The small molecule below binds the protein below.
Small molecule (SMILES): CC(=O)N[C@@H]1[C@@H](O)[C@H](O)[C@@H](CO)O[C@H]1O

Sequence of chain 1.A:
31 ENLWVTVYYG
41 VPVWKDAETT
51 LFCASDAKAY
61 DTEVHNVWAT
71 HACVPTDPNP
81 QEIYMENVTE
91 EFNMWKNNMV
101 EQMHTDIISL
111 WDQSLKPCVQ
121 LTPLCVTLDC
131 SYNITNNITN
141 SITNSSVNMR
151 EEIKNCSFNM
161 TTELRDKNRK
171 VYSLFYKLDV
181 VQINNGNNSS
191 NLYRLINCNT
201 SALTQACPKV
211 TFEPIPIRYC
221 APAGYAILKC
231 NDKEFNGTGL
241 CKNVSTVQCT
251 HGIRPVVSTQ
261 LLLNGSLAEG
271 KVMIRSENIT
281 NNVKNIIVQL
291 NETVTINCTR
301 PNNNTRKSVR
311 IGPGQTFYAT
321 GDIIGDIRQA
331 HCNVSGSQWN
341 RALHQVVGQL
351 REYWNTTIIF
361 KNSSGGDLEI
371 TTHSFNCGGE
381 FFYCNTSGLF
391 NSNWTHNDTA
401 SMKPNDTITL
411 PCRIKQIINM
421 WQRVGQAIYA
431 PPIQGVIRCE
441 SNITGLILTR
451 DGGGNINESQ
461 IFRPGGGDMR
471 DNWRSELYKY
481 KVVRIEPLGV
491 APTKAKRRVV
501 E

Binding-site contacts:
Ligand atom C4 contacts residue ASN243 of chain 1.A at 4.2 Å.
Ligand atom C1 contacts residue GLU86 of chain 1.A at 3.5 Å.
Ligand atom C1 contacts residue ASN231 of chain 1.A at 3.5 Å.
Ligand atom C7 contacts residue LYS242 of chain 1.A at 4.1 Å.
Ligand atom C6 contacts residue GLU86 of chain 1.A at 4.4 Å.
Ligand atom C7 contacts residue ASN231 of chain 1.A at 3.9 Å.
Ligand atom O6 contacts residue TYR84 of chain 1.A at 3.4 Å.
Ligand atom C7 contacts residue ASN243 of chain 1.A at 3.1 Å.
Ligand atom C2 contacts residue ASN231 of chain 1.A at 3.7 Å.
Ligand atom C2 contacts residue ASN243 of chain 1.A at 2.5 Å.
Ligand atom O5 contacts residue ASN243 of chain 1.A at 2.3 Å (h-bond).
Ligand atom N2 contacts residue LYS242 of chain 1.A at 4.1 Å.
Ligand atom C8 contacts residue LYS242 of chain 1.A at 3.8 Å.
Ligand atom O7 contacts residue ASP232 of chain 1.A at 3.1 Å (salt-bridge).
Ligand atom C7 contacts residue ASP232 of chain 1.A at 3.7 Å.
Ligand atom C6 contacts residue TYR84 of chain 1.A at 4.3 Å (hydrophobic).
Ligand atom O7 contacts residue ASN243 of chain 1.A at 3.0 Å (h-bond).
Ligand atom C8 contacts residue ASP232 of chain 1.A at 3.7 Å.
Ligand atom C8 contacts residue ASN243 of chain 1.A at 4.4 Å.
Ligand atom O7 contacts residue ASN231 of chain 1.A at 2.7 Å (h-bond).
Ligand atom C5 contacts residue GLU86 of chain 1.A at 3.9 Å.
Ligand atom C1 contacts residue ASN243 of chain 1.A at 1.4 Å.
Ligand atom C4 contacts residue ASN231 of chain 1.A at 4.2 Å.
Ligand atom C6 contacts residue ASN231 of chain 1.A at 4.2 Å.
Ligand atom C3 contacts residue ASN243 of chain 1.A at 3.8 Å.
Ligand atom C5 contacts residue ASN243 of chain 1.A at 3.6 Å.
Ligand atom O6 contacts residue GLU86 of chain 1.A at 4.4 Å.
Ligand atom C5 contacts residue ASN231 of chain 1.A at 4.0 Å.
Ligand atom O5 contacts residue ASN231 of chain 1.A at 3.0 Å (h-bond).
Ligand atom N2 contacts residue ASN243 of chain 1.A at 2.9 Å (h-bond).
Ligand atom O5 contacts residue GLU86 of chain 1.A at 3.4 Å (salt-bridge).